Sequence of chain 1.B:
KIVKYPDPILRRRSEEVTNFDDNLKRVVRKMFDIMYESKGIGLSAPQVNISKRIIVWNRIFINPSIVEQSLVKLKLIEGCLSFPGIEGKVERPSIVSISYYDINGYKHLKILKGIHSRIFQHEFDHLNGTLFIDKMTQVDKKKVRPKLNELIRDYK

Binding-site contacts:
Ligand atom C24 contacts residue LYS95 of chain 1.B at 4.1 Å.
Ligand atom O18 contacts residue LYS95 of chain 1.B at 4.2 Å.
Ligand atom C2 contacts residue LEU96 of chain 1.B at 4.2 Å (hydrophobic).
Ligand atom C17 contacts residue LEU96 of chain 1.B at 4.1 Å (hydrophobic).
Ligand atom C2 contacts residue ILE135 of chain 1.B at 4.3 Å (hydrophobic).
Ligand atom C29 contacts residue ILE135 of chain 1.B at 4.1 Å (hydrophobic).
Ligand atom C12 contacts residue ILE97 of chain 1.B at 4.2 Å (hydrophobic).
Ligand atom C28 contacts residue ILE135 of chain 1.B at 3.8 Å (hydrophobic).
Ligand atom N16 contacts residue ILE97 of chain 1.B at 4.4 Å.
Ligand atom C27 contacts residue LEU96 of chain 1.B at 3.7 Å (hydrophobic).
Ligand atom N26 contacts residue LEU96 of chain 1.B at 3.4 Å.
Ligand atom C28 contacts residue LEU96 of chain 1.B at 3.9 Å (hydrophobic).
Ligand atom C4 contacts residue ARG138 of chain 1.B at 3.9 Å.
Ligand atom C2 contacts residue ARG138 of chain 1.B at 4.4 Å.
Ligand atom C4 contacts residue BRR1 of chain 1.G at 3.9 Å.
Ligand atom C28 contacts residue GLY134 of chain 1.B at 3.6 Å.
Ligand atom C8 contacts residue LEU96 of chain 1.B at 4.2 Å (hydrophobic).
Ligand atom O9 contacts residue LEU96 of chain 1.B at 4.0 Å.
Ligand atom C24 contacts residue LEU96 of chain 1.B at 4.1 Å (hydrophobic).
Ligand atom C23 contacts residue ILE97 of chain 1.B at 4.1 Å (hydrophobic).
Ligand atom C3 contacts residue ARG138 of chain 1.B at 3.8 Å.
Ligand atom C29 contacts residue LEU96 of chain 1.B at 4.0 Å (hydrophobic).
Ligand atom N25 contacts residue LYS95 of chain 1.B at 4.4 Å.
Ligand atom O18 contacts residue LEU96 of chain 1.B at 3.3 Å.
Ligand atom N7 contacts residue ILE97 of chain 1.B at 2.8 Å (h-bond).
Ligand atom C6 contacts residue ILE97 of chain 1.B at 3.5 Å (hydrophobic).
Ligand atom C32 contacts residue LEU96 of chain 1.B at 4.0 Å (hydrophobic).
Ligand atom N7 contacts residue LEU96 of chain 1.B at 3.9 Å.
Ligand atom C30 contacts residue LEU96 of chain 1.B at 4.0 Å (hydrophobic).
Ligand atom C10 contacts residue ILE97 of chain 1.B at 3.7 Å (hydrophobic).
Ligand atom C8 contacts residue ILE97 of chain 1.B at 3.7 Å (hydrophobic).
Ligand atom C11 contacts residue ILE97 of chain 1.B at 4.2 Å (hydrophobic).
Ligand atom C22 contacts residue ILE97 of chain 1.B at 4.2 Å (hydrophobic).
Ligand atom C1 contacts residue LEU96 of chain 1.B at 3.9 Å (hydrophobic).
Ligand atom N25 contacts residue LEU96 of chain 1.B at 3.7 Å.
Ligand atom O18 contacts residue ILE97 of chain 1.B at 2.8 Å (h-bond).
Ligand atom C21 contacts residue ILE97 of chain 1.B at 4.0 Å (hydrophobic).
Ligand atom C5 contacts residue ILE97 of chain 1.B at 3.3 Å (hydrophobic).
Ligand atom C6 contacts residue LEU96 of chain 1.B at 4.2 Å (hydrophobic).
Ligand atom C17 contacts residue ILE97 of chain 1.B at 3.9 Å (hydrophobic).

The small molecule below binds the protein below.
Small molecule (SMILES): CCCC[C@@H](CNNC[C@H](CCCC)C(=O)N[C@@H](CCCCN)C(=O)Nc1ccccc1)C(=O)N[C@@H](CCCCN)C(=O)Nc1ccccc1